This protein binds this small molecule.
Small molecule (SMILES): O=P(O)(O)O[C@H]1[C@@H](O)[C@H](O)[C@@H](OP(=O)(O)O)[C@H](OP(=O)(O)O)[C@H]1O

Sequence of chain 1.B:
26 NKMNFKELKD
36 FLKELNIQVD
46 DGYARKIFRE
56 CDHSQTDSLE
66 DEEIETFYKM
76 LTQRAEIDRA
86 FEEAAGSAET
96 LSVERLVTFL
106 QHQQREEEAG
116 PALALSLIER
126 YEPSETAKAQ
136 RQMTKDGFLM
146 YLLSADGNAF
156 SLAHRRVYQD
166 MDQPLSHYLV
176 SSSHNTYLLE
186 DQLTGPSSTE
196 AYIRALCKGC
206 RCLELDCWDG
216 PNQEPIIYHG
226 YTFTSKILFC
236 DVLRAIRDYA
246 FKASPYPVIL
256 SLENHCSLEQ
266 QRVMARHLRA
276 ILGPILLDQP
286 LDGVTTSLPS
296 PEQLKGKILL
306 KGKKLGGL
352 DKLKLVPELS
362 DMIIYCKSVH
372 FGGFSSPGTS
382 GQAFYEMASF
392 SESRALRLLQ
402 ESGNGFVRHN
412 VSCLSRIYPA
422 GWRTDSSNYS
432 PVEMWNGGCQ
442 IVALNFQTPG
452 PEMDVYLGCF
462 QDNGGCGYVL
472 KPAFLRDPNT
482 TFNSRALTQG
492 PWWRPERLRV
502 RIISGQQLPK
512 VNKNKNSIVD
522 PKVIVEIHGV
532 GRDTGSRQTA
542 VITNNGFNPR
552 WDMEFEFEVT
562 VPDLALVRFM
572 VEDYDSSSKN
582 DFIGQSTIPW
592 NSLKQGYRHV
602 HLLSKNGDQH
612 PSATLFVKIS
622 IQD

Binding-site contacts:
Ligand atom O43 contacts residue SER390 of chain 1.B at 2.3 Å (h-bond).
Ligand atom P2 contacts residue CA1 of chain 1.H at 3.1 Å.
Ligand atom C4 contacts residue GLU258 of chain 1.B at 3.9 Å.
Ligand atom P2 contacts residue HIS179 of chain 1.B at 3.8 Å.
Ligand atom C3 contacts residue GLU209 of chain 1.B at 3.8 Å.
Ligand atom O23 contacts residue HIS179 of chain 1.B at 3.0 Å (h-bond).
Ligand atom O22 contacts residue ASP211 of chain 1.B at 3.2 Å (salt-bridge).
Ligand atom O41 contacts residue SER256 of chain 1.B at 3.6 Å.
Ligand atom O53 contacts residue LYS308 of chain 1.B at 4.0 Å.
Ligand atom O2 contacts residue GLU209 of chain 1.B at 3.2 Å (salt-bridge).
Ligand atom C3 contacts residue TYR419 of chain 1.B at 3.6 Å (hydrophobic).
Ligand atom O43 contacts residue ARG417 of chain 1.B at 2.9 Å (salt-bridge).
Ligand atom O22 contacts residue HIS224 of chain 1.B at 3.6 Å (h-bond).
Ligand atom C1 contacts residue TYR419 of chain 1.B at 3.5 Å (hydrophobic).
Ligand atom O43 contacts residue LYS306 of chain 1.B at 2.9 Å (salt-bridge).
Ligand atom O2 contacts residue GLU258 of chain 1.B at 3.1 Å (salt-bridge).
Ligand atom O2 contacts residue CA1 of chain 1.H at 2.9 Å.
Ligand atom O42 contacts residue SER390 of chain 1.B at 3.8 Å.
Ligand atom O4 contacts residue ARG417 of chain 1.B at 3.5 Å (salt-bridge).
Ligand atom O22 contacts residue CA1 of chain 1.H at 2.3 Å.
Ligand atom C3 contacts residue ARG417 of chain 1.B at 3.5 Å.
Ligand atom O41 contacts residue ARG417 of chain 1.B at 3.7 Å.
Ligand atom O3 contacts residue HIS179 of chain 1.B at 3.9 Å.
Ligand atom P2 contacts residue GLU258 of chain 1.B at 3.8 Å.
Ligand atom O3 contacts residue GLU209 of chain 1.B at 2.6 Å (salt-bridge).
Ligand atom O23 contacts residue ASN180 of chain 1.B at 3.4 Å (h-bond).
Ligand atom C2 contacts residue GLU209 of chain 1.B at 4.0 Å.
Ligand atom P4 contacts residue SER390 of chain 1.B at 3.7 Å.
Ligand atom P4 contacts residue LYS306 of chain 1.B at 3.5 Å.
Ligand atom O41 contacts residue LYS306 of chain 1.B at 3.3 Å (salt-bridge).
Ligand atom O4 contacts residue TYR419 of chain 1.B at 3.8 Å.
Ligand atom O22 contacts residue ASN180 of chain 1.B at 2.6 Å (h-bond).
Ligand atom O1 contacts residue TYR419 of chain 1.B at 3.9 Å.
Ligand atom P4 contacts residue ARG417 of chain 1.B at 3.5 Å.
Ligand atom P2 contacts residue ASN180 of chain 1.B at 3.4 Å.
Ligand atom O22 contacts residue GLU258 of chain 1.B at 3.5 Å (salt-bridge).
Ligand atom O3 contacts residue ARG417 of chain 1.B at 3.0 Å (salt-bridge).
Ligand atom O22 contacts residue GLU209 of chain 1.B at 3.7 Å.
Ligand atom C2 contacts residue TYR419 of chain 1.B at 3.8 Å (hydrophobic).
Ligand atom O42 contacts residue LYS306 of chain 1.B at 4.0 Å.